The protein below binds the small molecule below.
Small molecule (SMILES): CC(=O)N[C@@H]1[C@@H](O)[C@H](O)[C@@H](CO)O[C@H]1O

Sequence of chain 1.B:
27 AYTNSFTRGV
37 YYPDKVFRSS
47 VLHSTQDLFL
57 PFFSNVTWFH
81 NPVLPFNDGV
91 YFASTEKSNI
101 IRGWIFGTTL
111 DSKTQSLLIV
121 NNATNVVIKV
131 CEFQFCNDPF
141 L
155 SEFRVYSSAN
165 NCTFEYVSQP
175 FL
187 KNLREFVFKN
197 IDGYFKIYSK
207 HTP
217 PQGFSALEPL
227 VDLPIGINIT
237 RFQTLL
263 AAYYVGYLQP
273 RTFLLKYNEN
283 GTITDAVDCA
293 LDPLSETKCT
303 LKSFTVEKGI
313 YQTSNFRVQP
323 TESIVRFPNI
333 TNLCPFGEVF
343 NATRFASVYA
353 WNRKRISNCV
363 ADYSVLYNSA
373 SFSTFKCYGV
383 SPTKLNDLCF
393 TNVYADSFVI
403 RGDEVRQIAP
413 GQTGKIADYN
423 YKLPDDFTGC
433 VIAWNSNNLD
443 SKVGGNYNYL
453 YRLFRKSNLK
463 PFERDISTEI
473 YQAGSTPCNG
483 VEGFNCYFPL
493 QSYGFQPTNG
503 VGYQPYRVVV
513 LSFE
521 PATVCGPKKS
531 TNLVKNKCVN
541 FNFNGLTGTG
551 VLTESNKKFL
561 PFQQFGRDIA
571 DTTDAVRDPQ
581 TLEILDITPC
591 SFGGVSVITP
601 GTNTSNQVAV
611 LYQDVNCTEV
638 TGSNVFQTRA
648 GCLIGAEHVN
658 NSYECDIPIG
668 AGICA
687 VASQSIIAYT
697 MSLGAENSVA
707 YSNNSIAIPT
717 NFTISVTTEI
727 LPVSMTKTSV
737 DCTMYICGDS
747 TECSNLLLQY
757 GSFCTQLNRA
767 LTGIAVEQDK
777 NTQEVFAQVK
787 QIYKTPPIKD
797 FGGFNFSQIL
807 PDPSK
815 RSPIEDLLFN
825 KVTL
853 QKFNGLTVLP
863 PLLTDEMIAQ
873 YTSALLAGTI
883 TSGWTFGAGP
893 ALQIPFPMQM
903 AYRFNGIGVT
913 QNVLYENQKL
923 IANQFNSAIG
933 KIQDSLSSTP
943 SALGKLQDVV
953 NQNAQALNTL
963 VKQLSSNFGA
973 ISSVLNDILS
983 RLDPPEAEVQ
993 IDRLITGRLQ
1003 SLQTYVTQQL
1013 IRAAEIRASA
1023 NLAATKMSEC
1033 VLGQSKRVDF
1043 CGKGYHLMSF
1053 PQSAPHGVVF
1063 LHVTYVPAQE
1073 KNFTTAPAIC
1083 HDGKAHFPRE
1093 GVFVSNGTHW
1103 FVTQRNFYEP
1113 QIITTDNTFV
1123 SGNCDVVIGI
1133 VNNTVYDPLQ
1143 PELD

Binding-site contacts:
Ligand atom C7 contacts residue ASN616 of chain 1.B at 3.6 Å.
Ligand atom C1 contacts residue ASN616 of chain 1.B at 1.4 Å.
Ligand atom O5 contacts residue ASN616 of chain 1.B at 2.3 Å (h-bond).
Ligand atom C3 contacts residue ASN616 of chain 1.B at 3.8 Å.
Ligand atom C5 contacts residue ASN616 of chain 1.B at 3.6 Å.
Ligand atom C2 contacts residue ASN616 of chain 1.B at 2.5 Å.
Ligand atom O7 contacts residue ASN616 of chain 1.B at 3.7 Å.
Ligand atom N2 contacts residue ASN616 of chain 1.B at 3.0 Å (h-bond).
Ligand atom C4 contacts residue ASN616 of chain 1.B at 4.2 Å.